Binding-site contacts:
Ligand atom N3B contacts residue MG1 of chain 3.D at 3.4 Å.
Ligand atom O2G contacts residue MG1 of chain 3.D at 2.1 Å.
Ligand atom O1G contacts residue GLN61 of chain 3.A at 3.1 Å (h-bond).
Ligand atom O3G contacts residue GLY12 of chain 3.A at 3.4 Å.
Ligand atom N7 contacts residue ASN116 of chain 3.A at 3.1 Å (h-bond).
Ligand atom C8 contacts residue ALA18 of chain 3.A at 3.5 Å (hydrophobic).
Ligand atom N1 contacts residue ASP119 of chain 3.A at 2.8 Å (salt-bridge).
Ligand atom O6 contacts residue ASP119 of chain 3.A at 3.4 Å (salt-bridge).
Ligand atom O1G contacts residue PRO34 of chain 3.A at 3.5 Å.
Ligand atom O3G contacts residue GLY60 of chain 3.A at 2.8 Å (h-bond).
Ligand atom C2' contacts residue VAL29 of chain 3.A at 3.5 Å (hydrophobic).
Ligand atom O4' contacts residue LYS117 of chain 3.A at 3.4 Å (salt-bridge).
Ligand atom O1A contacts residue ALA18 of chain 3.A at 2.9 Å (h-bond).
Ligand atom O2' contacts residue PHE28 of chain 3.A at 3.3 Å.
Ligand atom C6 contacts residue ASP119 of chain 3.A at 3.5 Å.
Ligand atom O2G contacts residue THR35 of chain 3.A at 2.8 Å (h-bond).
Ligand atom N3B contacts residue GLY13 of chain 3.A at 3.0 Å (h-bond).
Ligand atom O1B contacts residue GLY15 of chain 3.A at 3.0 Å (h-bond).
Ligand atom O6 contacts residue SER145 of chain 3.A at 3.5 Å.
Ligand atom O2' contacts residue VAL29 of chain 3.A at 2.7 Å (h-bond).
Ligand atom O1A contacts residue GLY15 of chain 3.A at 3.3 Å.
Ligand atom O6 contacts residue ASN116 of chain 3.A at 3.3 Å (h-bond).
Ligand atom O6 contacts residue ALA146 of chain 3.A at 2.9 Å (h-bond).
Ligand atom O1B contacts residue LYS16 of chain 3.A at 2.8 Å (salt-bridge).
Ligand atom PB contacts residue LYS16 of chain 3.A at 3.5 Å.
Ligand atom O1B contacts residue VAL14 of chain 3.A at 3.3 Å (h-bond).
Ligand atom O2B contacts residue SER17 of chain 3.A at 3.0 Å (h-bond).
Ligand atom O3' contacts residue ASP30 of chain 3.A at 3.0 Å (salt-bridge).
Ligand atom C6 contacts residue LYS117 of chain 3.A at 3.5 Å.
Ligand atom O3A contacts residue GLY15 of chain 3.A at 3.1 Å (h-bond).
Ligand atom O2' contacts residue ASP30 of chain 3.A at 3.4 Å (salt-bridge).
Ligand atom N2 contacts residue ASP119 of chain 3.A at 2.8 Å (salt-bridge).
Ligand atom O3G contacts residue LYS16 of chain 3.A at 2.6 Å (salt-bridge).
Ligand atom O2B contacts residue LYS16 of chain 3.A at 3.5 Å (salt-bridge).
Ligand atom PB contacts residue MG1 of chain 3.D at 3.3 Å.
Ligand atom O1A contacts residue SER17 of chain 3.A at 3.4 Å (h-bond).
Ligand atom O6 contacts residue LYS117 of chain 3.A at 3.4 Å.
Ligand atom PG contacts residue MG1 of chain 3.D at 3.2 Å.
Ligand atom O2B contacts residue MG1 of chain 3.D at 2.1 Å.
Ligand atom O1B contacts residue GLY13 of chain 3.A at 3.4 Å (h-bond).

Sequence of chain 3.A:
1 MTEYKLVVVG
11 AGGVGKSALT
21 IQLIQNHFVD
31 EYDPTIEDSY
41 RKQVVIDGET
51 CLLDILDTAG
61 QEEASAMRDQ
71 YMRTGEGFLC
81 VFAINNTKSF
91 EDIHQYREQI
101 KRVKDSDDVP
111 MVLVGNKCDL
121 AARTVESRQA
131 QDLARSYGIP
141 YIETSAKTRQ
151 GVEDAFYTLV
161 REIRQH

This protein binds this small molecule.
Small molecule (SMILES): Nc1nc2c(ncn2[C@@H]2O[C@H](CO[P](=O)(O)O[P](=O)(O)NP(=O)(O)O)[C@@H](O)[C@H]2O)c(=O)[nH]1